Binding-site contacts:
Ligand atom C5 contacts residue ASN399 of chain 1.B at 3.7 Å.
Ligand atom C3 contacts residue ASN399 of chain 1.B at 3.8 Å.
Ligand atom O4 contacts residue ASN399 of chain 1.B at 4.3 Å.
Ligand atom N2 contacts residue THR401 of chain 1.B at 3.4 Å (h-bond).
Ligand atom C2 contacts residue THR401 of chain 1.B at 3.1 Å.
Ligand atom C4 contacts residue ASN399 of chain 1.B at 4.1 Å.
Ligand atom C1 contacts residue ASN399 of chain 1.B at 1.4 Å.
Ligand atom C7 contacts residue THR401 of chain 1.B at 3.4 Å.
Ligand atom C8 contacts residue SER402 of chain 1.B at 4.5 Å.
Ligand atom N2 contacts residue SER402 of chain 1.B at 4.5 Å.
Ligand atom C2 contacts residue ASN399 of chain 1.B at 2.5 Å.
Ligand atom C1 contacts residue THR401 of chain 1.B at 3.9 Å.
Ligand atom N2 contacts residue ASN399 of chain 1.B at 2.8 Å (h-bond).
Ligand atom O5 contacts residue ASN399 of chain 1.B at 2.4 Å (h-bond).
Ligand atom O5 contacts residue THR401 of chain 1.B at 4.4 Å.
Ligand atom O3 contacts residue THR401 of chain 1.B at 3.9 Å.
Ligand atom O7 contacts residue THR401 of chain 1.B at 3.0 Å (h-bond).
Ligand atom C8 contacts residue THR401 of chain 1.B at 4.5 Å.
Ligand atom C3 contacts residue THR401 of chain 1.B at 4.1 Å.
Ligand atom C7 contacts residue ASN399 of chain 1.B at 4.1 Å.

Sequence of chain 1.B:
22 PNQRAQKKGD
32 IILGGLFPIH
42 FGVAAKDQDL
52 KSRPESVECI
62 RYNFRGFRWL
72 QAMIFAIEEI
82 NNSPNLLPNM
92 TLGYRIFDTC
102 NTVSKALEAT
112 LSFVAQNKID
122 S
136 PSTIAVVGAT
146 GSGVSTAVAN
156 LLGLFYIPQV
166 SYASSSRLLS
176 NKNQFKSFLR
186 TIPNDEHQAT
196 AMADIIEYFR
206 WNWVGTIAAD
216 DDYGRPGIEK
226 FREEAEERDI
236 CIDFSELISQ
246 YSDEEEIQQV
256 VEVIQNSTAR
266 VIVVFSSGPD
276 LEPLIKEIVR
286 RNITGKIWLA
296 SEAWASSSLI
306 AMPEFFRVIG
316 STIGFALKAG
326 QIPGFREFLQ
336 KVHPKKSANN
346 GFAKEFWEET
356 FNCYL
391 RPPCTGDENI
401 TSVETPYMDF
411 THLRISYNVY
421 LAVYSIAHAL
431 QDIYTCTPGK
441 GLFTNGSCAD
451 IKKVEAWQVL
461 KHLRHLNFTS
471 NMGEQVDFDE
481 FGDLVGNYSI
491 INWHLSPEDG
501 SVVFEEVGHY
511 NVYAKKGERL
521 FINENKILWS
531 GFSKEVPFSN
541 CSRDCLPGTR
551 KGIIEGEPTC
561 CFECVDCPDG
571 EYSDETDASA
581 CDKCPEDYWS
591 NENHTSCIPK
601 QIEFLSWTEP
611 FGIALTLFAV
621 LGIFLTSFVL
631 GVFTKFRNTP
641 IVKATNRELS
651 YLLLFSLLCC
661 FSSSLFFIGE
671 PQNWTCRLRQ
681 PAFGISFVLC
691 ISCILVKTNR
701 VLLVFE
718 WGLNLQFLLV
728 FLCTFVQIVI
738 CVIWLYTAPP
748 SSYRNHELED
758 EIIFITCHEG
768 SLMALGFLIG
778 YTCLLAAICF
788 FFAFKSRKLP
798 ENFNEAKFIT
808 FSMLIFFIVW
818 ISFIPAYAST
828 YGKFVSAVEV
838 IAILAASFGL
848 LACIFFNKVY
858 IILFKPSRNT

The small molecule below binds the protein below.
Small molecule (SMILES): CC(=O)N[C@@H]1[C@@H](O)[C@H](O)[C@@H](CO)O[C@H]1O